This protein binds this small molecule.
Small molecule (SMILES): CC(=O)N[C@H]1[C@H](O[C@H]2[C@H](O)[C@@H](NC(C)=O)CO[C@@H]2CO)O[C@H](CO)[C@@H](O)[C@@H]1O

Binding-site contacts:
Ligand atom O6 contacts residue ASN19 of chain 11.S at 4.4 Å.
Ligand atom C8 contacts residue TYR17 of chain 11.S at 4.2 Å (hydrophobic).
Ligand atom N2 contacts residue ASN19 of chain 11.S at 4.1 Å.
Ligand atom C3 contacts residue ASN19 of chain 11.S at 4.4 Å.
Ligand atom C5 contacts residue ASN19 of chain 11.S at 3.4 Å.
Ligand atom O5 contacts residue ASN19 of chain 11.S at 2.2 Å (h-bond).
Ligand atom C1 contacts residue ASN19 of chain 11.S at 1.9 Å.
Ligand atom C6 contacts residue ASN19 of chain 11.S at 4.1 Å.
Ligand atom C2 contacts residue ASN19 of chain 11.S at 3.4 Å.

Sequence of chain 11.S:
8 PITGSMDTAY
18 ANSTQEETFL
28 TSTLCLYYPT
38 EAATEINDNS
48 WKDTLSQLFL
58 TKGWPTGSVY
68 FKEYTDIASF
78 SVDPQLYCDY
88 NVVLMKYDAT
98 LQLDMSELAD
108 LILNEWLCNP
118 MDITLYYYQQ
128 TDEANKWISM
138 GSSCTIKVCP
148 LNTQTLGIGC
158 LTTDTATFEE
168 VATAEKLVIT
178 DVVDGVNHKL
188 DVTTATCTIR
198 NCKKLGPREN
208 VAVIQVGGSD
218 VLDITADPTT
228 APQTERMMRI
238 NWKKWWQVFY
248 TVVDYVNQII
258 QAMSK